Sequence of chain 1.A:
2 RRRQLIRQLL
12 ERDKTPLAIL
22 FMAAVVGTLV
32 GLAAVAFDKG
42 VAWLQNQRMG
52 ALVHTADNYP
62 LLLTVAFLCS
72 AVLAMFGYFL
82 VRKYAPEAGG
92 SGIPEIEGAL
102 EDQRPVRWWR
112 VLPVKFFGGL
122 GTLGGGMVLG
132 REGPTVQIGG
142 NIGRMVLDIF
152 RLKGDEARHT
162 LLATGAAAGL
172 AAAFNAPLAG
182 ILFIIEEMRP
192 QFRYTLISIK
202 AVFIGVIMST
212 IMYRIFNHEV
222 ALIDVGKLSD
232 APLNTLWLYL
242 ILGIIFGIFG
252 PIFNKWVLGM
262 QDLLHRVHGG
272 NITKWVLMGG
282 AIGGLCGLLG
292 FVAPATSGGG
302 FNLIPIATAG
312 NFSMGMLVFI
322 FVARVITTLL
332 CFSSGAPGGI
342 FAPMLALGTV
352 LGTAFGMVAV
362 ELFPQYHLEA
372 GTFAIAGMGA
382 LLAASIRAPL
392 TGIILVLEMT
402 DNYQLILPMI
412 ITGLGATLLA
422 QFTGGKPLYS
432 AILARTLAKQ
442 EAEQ

This protein binds this small molecule.
Small molecule (SMILES): CCCCCCCCCCO[C@@H]1O[C@H](CO)[C@@H](O[C@H]2O[C@H](CO)[C@@H](O)[C@H](O)[C@H]2O)[C@H](O)[C@H]1O

Binding-site contacts:
Ligand atom O55 contacts residue ARG145 of chain 1.A at 4.5 Å.
Ligand atom C31 contacts residue DMU1 of chain 1.M at 4.4 Å.
Ligand atom C3 contacts residue ARG145 of chain 1.A at 3.8 Å.
Ligand atom C10 contacts residue DMU1 of chain 1.M at 4.1 Å.
Ligand atom O4 contacts residue DMU1 of chain 1.M at 2.6 Å (h-bond).
Ligand atom C4 contacts residue ASP149 of chain 1.A at 4.4 Å.
Ligand atom O55 contacts residue ASP149 of chain 1.A at 4.0 Å.
Ligand atom C43 contacts residue ILE150 of chain 1.A at 4.4 Å (hydrophobic).
Ligand atom C18 contacts residue DMU1 of chain 1.M at 3.7 Å.
Ligand atom C40 contacts residue ILE150 of chain 1.A at 4.4 Å (hydrophobic).
Ligand atom C19 contacts residue ASP149 of chain 1.A at 3.4 Å.
Ligand atom O61 contacts residue DMU1 of chain 1.M at 3.5 Å (h-bond).
Ligand atom C31 contacts residue TRP109 of chain 1.A at 4.3 Å (hydrophobic).
Ligand atom O3 contacts residue ARG145 of chain 1.A at 3.9 Å.
Ligand atom C57 contacts residue ASP149 of chain 1.A at 2.9 Å.
Ligand atom O16 contacts residue ARG152 of chain 1.A at 4.1 Å.
Ligand atom C22 contacts residue ASP149 of chain 1.A at 3.7 Å.
Ligand atom C57 contacts residue ARG145 of chain 1.A at 3.6 Å.
Ligand atom C25 contacts residue ILE150 of chain 1.A at 3.9 Å (hydrophobic).
Ligand atom C37 contacts residue ILE150 of chain 1.A at 3.9 Å (hydrophobic).
Ligand atom O5 contacts residue DMU1 of chain 1.M at 3.4 Å (h-bond).
Ligand atom O55 contacts residue ARG152 of chain 1.A at 4.3 Å.
Ligand atom O61 contacts residue ASP149 of chain 1.A at 3.0 Å (salt-bridge).
Ligand atom C9 contacts residue DMU1 of chain 1.M at 4.5 Å.
Ligand atom C31 contacts residue ILE150 of chain 1.A at 4.4 Å (hydrophobic).
Ligand atom C18 contacts residue ASP149 of chain 1.A at 3.9 Å.
Ligand atom O16 contacts residue ASP149 of chain 1.A at 4.3 Å.
Ligand atom C6 contacts residue DMU1 of chain 1.M at 4.3 Å.
Ligand atom C7 contacts residue DMU1 of chain 1.M at 4.0 Å.
Ligand atom C4 contacts residue ARG145 of chain 1.A at 4.2 Å.
Ligand atom C22 contacts residue DMU1 of chain 1.M at 4.3 Å.
Ligand atom O61 contacts residue TRP109 of chain 1.A at 4.3 Å.
Ligand atom O61 contacts residue TRP110 of chain 1.A at 3.4 Å.
Ligand atom C4 contacts residue DMU1 of chain 1.M at 4.2 Å.
Ligand atom C25 contacts residue ASP149 of chain 1.A at 3.4 Å.
Ligand atom C19 contacts residue ARG152 of chain 1.A at 4.2 Å.
Ligand atom O49 contacts residue DMU1 of chain 1.M at 4.1 Å.
Ligand atom O1 contacts residue DMU1 of chain 1.M at 3.8 Å.